Sequence of chain 1.A:
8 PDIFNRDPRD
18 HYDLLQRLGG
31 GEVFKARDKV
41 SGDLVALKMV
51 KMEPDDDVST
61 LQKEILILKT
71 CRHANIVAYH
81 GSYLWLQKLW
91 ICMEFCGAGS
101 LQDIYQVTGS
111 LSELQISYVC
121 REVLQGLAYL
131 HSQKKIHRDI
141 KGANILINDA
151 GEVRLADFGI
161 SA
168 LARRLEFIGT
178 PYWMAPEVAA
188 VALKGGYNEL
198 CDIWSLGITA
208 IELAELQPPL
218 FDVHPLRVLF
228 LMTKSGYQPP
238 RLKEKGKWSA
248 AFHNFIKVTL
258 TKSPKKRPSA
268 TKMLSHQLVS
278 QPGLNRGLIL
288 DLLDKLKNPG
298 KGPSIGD

This small molecule binds to this protein.
Small molecule (SMILES): CCN(CC)CCNC(=O)c1c(C)[nH]c(/C=C2\C(=O)Nc3ccc(F)cc32)c1C

Binding-site contacts:
Ligand atom C17 contacts residue LEU146 of chain 1.A at 3.6 Å (hydrophobic).
Ligand atom C6 contacts residue LEU146 of chain 1.A at 3.6 Å (hydrophobic).
Ligand atom C16 contacts residue GLU94 of chain 1.A at 3.8 Å.
Ligand atom O28 contacts residue LEU25 of chain 1.A at 3.7 Å.
Ligand atom C39 contacts residue LEU25 of chain 1.A at 3.8 Å (hydrophobic).
Ligand atom C5 contacts residue MET93 of chain 1.A at 3.5 Å (hydrophobic).
Ligand atom C41 contacts residue GLN23 of chain 1.A at 3.8 Å.
Ligand atom F29 contacts residue ALA156 of chain 1.A at 3.5 Å.
Ligand atom C16 contacts residue LEU146 of chain 1.A at 3.5 Å (hydrophobic).
Ligand atom C42 contacts residue LEU25 of chain 1.A at 3.4 Å (hydrophobic).
Ligand atom F29 contacts residue ASP157 of chain 1.A at 3.1 Å.
Ligand atom O27 contacts residue PHE95 of chain 1.A at 3.7 Å.
Ligand atom N24 contacts residue ALA46 of chain 1.A at 3.4 Å.
Ligand atom N23 contacts residue CYS96 of chain 1.A at 3.2 Å (h-bond).
Ligand atom C4 contacts residue PHE95 of chain 1.A at 3.8 Å (hydrophobic).
Ligand atom N25 contacts residue ASP103 of chain 1.A at 3.0 Å (salt-bridge).
Ligand atom C4 contacts residue GLY97 of chain 1.A at 3.3 Å.
Ligand atom C14 contacts residue LEU25 of chain 1.A at 3.8 Å (hydrophobic).
Ligand atom C5 contacts residue ASP157 of chain 1.A at 3.6 Å.
Ligand atom C19 contacts residue GLY99 of chain 1.A at 3.5 Å.
Ligand atom C21 contacts residue ALA46 of chain 1.A at 3.7 Å (hydrophobic).
Ligand atom N23 contacts residue LEU25 of chain 1.A at 3.5 Å.
Ligand atom N23 contacts residue GLY99 of chain 1.A at 3.8 Å.
Ligand atom N25 contacts residue LEU25 of chain 1.A at 3.8 Å.
Ligand atom C4 contacts residue GLY99 of chain 1.A at 3.8 Å.
Ligand atom C4 contacts residue CYS96 of chain 1.A at 3.3 Å (hydrophobic).
Ligand atom N4 contacts residue LEU25 of chain 1.A at 3.3 Å (h-bond).
Ligand atom C13 contacts residue LEU25 of chain 1.A at 3.6 Å (hydrophobic).
Ligand atom C14 contacts residue GLY99 of chain 1.A at 3.5 Å.
Ligand atom C15 contacts residue ASP157 of chain 1.A at 3.8 Å.
Ligand atom C19 contacts residue LEU25 of chain 1.A at 3.7 Å (hydrophobic).
Ligand atom C37 contacts residue ASP103 of chain 1.A at 3.4 Å.
Ligand atom C3 contacts residue LEU25 of chain 1.A at 3.6 Å (hydrophobic).
Ligand atom C21 contacts residue CYS96 of chain 1.A at 3.6 Å (hydrophobic).
Ligand atom C4 contacts residue LEU25 of chain 1.A at 3.8 Å (hydrophobic).
Ligand atom C13 contacts residue GLY99 of chain 1.A at 3.8 Å.
Ligand atom C14 contacts residue CYS96 of chain 1.A at 3.5 Å (hydrophobic).
Ligand atom N24 contacts residue GLU94 of chain 1.A at 2.9 Å (salt-bridge).
Ligand atom O27 contacts residue CYS96 of chain 1.A at 2.7 Å (h-bond).
Ligand atom C3 contacts residue ASP103 of chain 1.A at 3.5 Å.